Binding-site contacts:
Ligand atom C8 contacts residue VAL204 of chain 1.A at 3.7 Å (hydrophobic).
Ligand atom C14 contacts residue SER268 of chain 1.A at 3.6 Å.
Ligand atom C35 contacts residue PHE328 of chain 1.A at 3.7 Å (hydrophobic).
Ligand atom N7 contacts residue LEU316 of chain 1.A at 3.7 Å.
Ligand atom C15 contacts residue ASP271 of chain 1.A at 3.5 Å.
Ligand atom C18 contacts residue THR261 of chain 1.A at 3.6 Å.
Ligand atom C5 contacts residue MET264 of chain 1.A at 3.1 Å (hydrophobic).
Ligand atom C3 contacts residue LEU316 of chain 1.A at 3.6 Å (hydrophobic).
Ligand atom C16 contacts residue ASP271 of chain 1.A at 3.8 Å.
Ligand atom N10 contacts residue LEU316 of chain 1.A at 3.7 Å.
Ligand atom C19 contacts residue THR261 of chain 1.A at 3.6 Å.
Ligand atom C28 contacts residue ASP271 of chain 1.A at 3.5 Å.
Ligand atom C35 contacts residue ASP327 of chain 1.A at 3.4 Å.
Ligand atom C19 contacts residue LYS218 of chain 1.A at 3.7 Å.
Ligand atom C30 contacts residue ASP271 of chain 1.A at 3.8 Å.
Ligand atom N4 contacts residue MET264 of chain 1.A at 3.0 Å (h-bond).
Ligand atom O37 contacts residue GLY197 of chain 1.A at 3.4 Å.
Ligand atom C35 contacts residue VAL246 of chain 1.A at 3.6 Å (hydrophobic).
Ligand atom C29 contacts residue LEU196 of chain 1.A at 3.4 Å (hydrophobic).
Ligand atom C3 contacts residue ALA216 of chain 1.A at 3.5 Å (hydrophobic).
Ligand atom C36 contacts residue VAL246 of chain 1.A at 3.7 Å (hydrophobic).
Ligand atom C27 contacts residue ASP271 of chain 1.A at 3.7 Å.
Ligand atom C21 contacts residue LYS218 of chain 1.A at 3.6 Å.
Ligand atom C16 contacts residue LEU196 of chain 1.A at 3.4 Å (hydrophobic).
Ligand atom C36 contacts residue ASP327 of chain 1.A at 3.7 Å.
Ligand atom C34 contacts residue PHE328 of chain 1.A at 3.7 Å (hydrophobic).
Ligand atom C2 contacts residue LEU316 of chain 1.A at 3.6 Å (hydrophobic).
Ligand atom C9 contacts residue LEU316 of chain 1.A at 3.7 Å (hydrophobic).
Ligand atom C1 contacts residue LEU316 of chain 1.A at 3.8 Å (hydrophobic).
Ligand atom C33 contacts residue ASP327 of chain 1.A at 3.8 Å.
Ligand atom N4 contacts residue ALA216 of chain 1.A at 3.8 Å.
Ligand atom N10 contacts residue ALA216 of chain 1.A at 3.1 Å.
Ligand atom O37 contacts residue ALA198 of chain 1.A at 3.2 Å (h-bond).
Ligand atom N10 contacts residue THR261 of chain 1.A at 3.0 Å (h-bond).
Ligand atom C21 contacts residue ASP327 of chain 1.A at 3.1 Å.
Ligand atom N24 contacts residue ASP271 of chain 1.A at 2.8 Å (salt-bridge).
Ligand atom N10 contacts residue GLU262 of chain 1.A at 2.9 Å (salt-bridge).
Ligand atom C34 contacts residue ASP327 of chain 1.A at 3.5 Å.
Ligand atom C35 contacts residue LEU248 of chain 1.A at 3.7 Å (hydrophobic).
Ligand atom C14 contacts residue ASP271 of chain 1.A at 3.5 Å.

The small molecule below binds the protein below.
Small molecule (SMILES): CC(C)C[C@H]([NH2+]C1CCC(n2cc(-c3ccc(Oc4ccccc4)cc3)c3c(N)ncnc32)CC1)C(=O)[O-]

Sequence of chain 1.A:
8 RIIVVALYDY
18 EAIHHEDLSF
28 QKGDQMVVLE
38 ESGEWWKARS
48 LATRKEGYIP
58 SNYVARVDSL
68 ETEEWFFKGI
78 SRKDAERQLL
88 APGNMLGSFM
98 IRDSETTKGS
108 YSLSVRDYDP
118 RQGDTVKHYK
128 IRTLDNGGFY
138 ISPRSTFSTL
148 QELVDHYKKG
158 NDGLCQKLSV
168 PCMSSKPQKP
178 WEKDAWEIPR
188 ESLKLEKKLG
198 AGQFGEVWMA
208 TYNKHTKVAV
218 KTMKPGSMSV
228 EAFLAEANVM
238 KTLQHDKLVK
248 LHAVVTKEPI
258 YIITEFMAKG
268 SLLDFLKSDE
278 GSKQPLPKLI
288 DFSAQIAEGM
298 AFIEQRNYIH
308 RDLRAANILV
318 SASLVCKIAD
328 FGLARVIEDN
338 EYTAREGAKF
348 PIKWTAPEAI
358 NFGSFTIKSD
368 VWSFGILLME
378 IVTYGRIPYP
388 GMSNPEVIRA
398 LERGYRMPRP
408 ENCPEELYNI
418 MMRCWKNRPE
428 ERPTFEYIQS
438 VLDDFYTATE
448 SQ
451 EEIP